This small molecule binds to this protein.
Small molecule (SMILES): CC(=O)N[C@@H]1[C@@H](O)[C@H](O)[C@@H](CO)O[C@H]1O

Binding-site contacts:
Ligand atom C3 contacts residue ASN105 of chain 1.E at 3.9 Å.
Ligand atom O7 contacts residue ASN104 of chain 1.E at 3.9 Å.
Ligand atom C7 contacts residue ASP292 of chain 1.E at 4.3 Å.
Ligand atom C8 contacts residue ASN105 of chain 1.E at 4.0 Å.
Ligand atom N2 contacts residue ASN105 of chain 1.E at 2.8 Å (h-bond).
Ligand atom C2 contacts residue ASN105 of chain 1.E at 2.5 Å.
Ligand atom C1 contacts residue ASN105 of chain 1.E at 1.5 Å.
Ligand atom C8 contacts residue ASP292 of chain 1.E at 4.1 Å.
Ligand atom N2 contacts residue ASP292 of chain 1.E at 4.0 Å.
Ligand atom C7 contacts residue ILE106 of chain 1.E at 4.3 Å (hydrophobic).
Ligand atom C5 contacts residue ASN105 of chain 1.E at 3.9 Å.
Ligand atom C8 contacts residue ILE106 of chain 1.E at 3.7 Å (hydrophobic).
Ligand atom O7 contacts residue ILE106 of chain 1.E at 4.0 Å.
Ligand atom C7 contacts residue ASN105 of chain 1.E at 3.5 Å.
Ligand atom C4 contacts residue ASN105 of chain 1.E at 4.4 Å.
Ligand atom O5 contacts residue ASN105 of chain 1.E at 2.5 Å (h-bond).
Ligand atom O7 contacts residue ASN105 of chain 1.E at 3.4 Å.
Ligand atom C1 contacts residue ASP292 of chain 1.E at 4.4 Å.

Sequence of chain 1.E:
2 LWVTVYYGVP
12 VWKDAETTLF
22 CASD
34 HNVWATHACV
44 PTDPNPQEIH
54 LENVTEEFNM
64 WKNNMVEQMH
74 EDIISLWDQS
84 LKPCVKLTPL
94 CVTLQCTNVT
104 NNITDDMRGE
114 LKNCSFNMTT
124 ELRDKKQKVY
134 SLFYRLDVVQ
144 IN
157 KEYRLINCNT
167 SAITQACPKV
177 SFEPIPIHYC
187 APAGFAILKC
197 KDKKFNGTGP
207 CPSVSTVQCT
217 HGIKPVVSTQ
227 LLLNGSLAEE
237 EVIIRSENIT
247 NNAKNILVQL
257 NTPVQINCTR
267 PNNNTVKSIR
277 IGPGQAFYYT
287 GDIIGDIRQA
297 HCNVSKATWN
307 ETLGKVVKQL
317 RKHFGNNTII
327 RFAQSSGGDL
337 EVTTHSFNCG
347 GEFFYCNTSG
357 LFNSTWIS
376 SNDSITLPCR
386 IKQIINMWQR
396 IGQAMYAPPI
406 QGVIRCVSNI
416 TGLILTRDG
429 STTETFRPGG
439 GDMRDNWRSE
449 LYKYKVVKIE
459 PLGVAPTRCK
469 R